This small molecule binds to this protein.
Small molecule (SMILES): CCOc1ccc(-n2c([C@@H](C)N(Cc3cccnc3)C(=O)Cc3ccc(OC(F)(F)F)cc3)nc3ncccc3c2=O)cc1

Binding-site contacts:
Ligand atom O2 contacts residue TRP247 of chain 1.B at 4.0 Å.
Ligand atom C5 contacts residue TRP247 of chain 1.B at 4.0 Å (hydrophobic).
Ligand atom C8 contacts residue SER450 of chain 1.B at 4.0 Å.
Ligand atom O1 contacts residue TYR454 of chain 1.B at 3.8 Å.
Ligand atom C22 contacts residue LYS446 of chain 1.B at 3.3 Å.
Ligand atom C27 contacts residue SER447 of chain 1.B at 3.7 Å.
Ligand atom O1 contacts residue TYR198 of chain 1.B at 3.9 Å.
Ligand atom C7 contacts residue SER450 of chain 1.B at 4.0 Å.
Ligand atom N5 contacts residue SER450 of chain 1.B at 2.6 Å (h-bond).
Ligand atom C26 contacts residue SER447 of chain 1.B at 4.0 Å.
Ligand atom C2 contacts residue TYR454 of chain 1.B at 3.6 Å (hydrophobic).
Ligand atom C14 contacts residue TRP247 of chain 1.B at 4.0 Å (hydrophobic).
Ligand atom N2 contacts residue CYS341 of chain 1.B at 3.8 Å.
Ligand atom C2 contacts residue LEU244 of chain 1.B at 3.8 Å (hydrophobic).
Ligand atom C26 contacts residue TYR198 of chain 1.B at 3.6 Å (hydrophobic).
Ligand atom C28 contacts residue SER447 of chain 1.B at 3.8 Å.
Ligand atom C30 contacts residue SER447 of chain 1.B at 3.8 Å.
Ligand atom C1 contacts residue TYR454 of chain 1.B at 3.8 Å (hydrophobic).
Ligand atom C31 contacts residue SER447 of chain 1.B at 4.0 Å.
Ligand atom C10 contacts residue TRP247 of chain 1.B at 3.7 Å (hydrophobic).
Ligand atom C21 contacts residue LYS446 of chain 1.B at 3.5 Å.
Ligand atom C9 contacts residue TRP247 of chain 1.B at 3.9 Å (hydrophobic).
Ligand atom C1 contacts residue TYR198 of chain 1.B at 3.6 Å (hydrophobic).
Ligand atom C3 contacts residue TYR454 of chain 1.B at 3.7 Å (hydrophobic).
Ligand atom C11 contacts residue TRP247 of chain 1.B at 3.9 Å (hydrophobic).
Ligand atom C20 contacts residue SER450 of chain 1.B at 3.6 Å.
Ligand atom C3 contacts residue TYR198 of chain 1.B at 4.0 Å (hydrophobic).
Ligand atom C2 contacts residue TYR198 of chain 1.B at 3.6 Å (hydrophobic).
Ligand atom C24 contacts residue SER447 of chain 1.B at 3.6 Å.
Ligand atom C21 contacts residue TYR417 of chain 1.B at 4.0 Å (hydrophobic).
Ligand atom C25 contacts residue TYR198 of chain 1.B at 3.9 Å (hydrophobic).
Ligand atom C4 contacts residue TYR454 of chain 1.B at 3.3 Å (hydrophobic).
Ligand atom N5 contacts residue LYS446 of chain 1.B at 3.9 Å.
Ligand atom C31 contacts residue TYR198 of chain 1.B at 3.3 Å (hydrophobic).
Ligand atom O2 contacts residue TYR454 of chain 1.B at 3.0 Å (h-bond).
Ligand atom C21 contacts residue SER450 of chain 1.B at 3.3 Å.
Ligand atom O3 contacts residue SER447 of chain 1.B at 2.4 Å (h-bond).
Ligand atom O1 contacts residue GLY451 of chain 1.B at 4.0 Å.
Ligand atom C30 contacts residue TYR198 of chain 1.B at 3.8 Å (hydrophobic).
Ligand atom C5 contacts residue TYR454 of chain 1.B at 3.6 Å (hydrophobic).

Sequence of chain 1.B:
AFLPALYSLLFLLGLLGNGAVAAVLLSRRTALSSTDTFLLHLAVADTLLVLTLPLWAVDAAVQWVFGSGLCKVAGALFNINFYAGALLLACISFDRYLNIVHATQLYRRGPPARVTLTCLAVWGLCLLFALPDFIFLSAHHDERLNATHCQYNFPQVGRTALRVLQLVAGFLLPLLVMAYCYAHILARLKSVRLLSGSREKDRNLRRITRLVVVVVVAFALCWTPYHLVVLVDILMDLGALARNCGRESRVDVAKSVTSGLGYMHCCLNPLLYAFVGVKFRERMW